Sequence of chain 6.A:
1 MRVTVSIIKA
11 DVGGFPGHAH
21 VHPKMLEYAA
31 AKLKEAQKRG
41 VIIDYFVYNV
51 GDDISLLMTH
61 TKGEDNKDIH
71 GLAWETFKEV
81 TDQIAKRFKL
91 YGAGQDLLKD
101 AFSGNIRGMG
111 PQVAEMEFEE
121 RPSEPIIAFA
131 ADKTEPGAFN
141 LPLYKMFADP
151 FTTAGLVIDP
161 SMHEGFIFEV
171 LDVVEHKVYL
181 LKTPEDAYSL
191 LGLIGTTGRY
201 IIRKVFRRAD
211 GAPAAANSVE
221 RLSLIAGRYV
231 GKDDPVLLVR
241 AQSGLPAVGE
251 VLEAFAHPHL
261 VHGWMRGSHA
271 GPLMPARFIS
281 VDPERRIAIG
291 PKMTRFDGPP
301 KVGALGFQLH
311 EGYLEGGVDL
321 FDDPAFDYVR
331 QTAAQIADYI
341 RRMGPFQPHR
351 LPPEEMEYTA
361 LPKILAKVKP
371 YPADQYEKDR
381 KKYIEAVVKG

This small molecule binds to this protein.
Small molecule (SMILES): O=C(COP(=O)(O)O)[C@@H](O)[C@H](O)[C@H](O)COP(=O)(O)O

Sequence of chain 8.A:
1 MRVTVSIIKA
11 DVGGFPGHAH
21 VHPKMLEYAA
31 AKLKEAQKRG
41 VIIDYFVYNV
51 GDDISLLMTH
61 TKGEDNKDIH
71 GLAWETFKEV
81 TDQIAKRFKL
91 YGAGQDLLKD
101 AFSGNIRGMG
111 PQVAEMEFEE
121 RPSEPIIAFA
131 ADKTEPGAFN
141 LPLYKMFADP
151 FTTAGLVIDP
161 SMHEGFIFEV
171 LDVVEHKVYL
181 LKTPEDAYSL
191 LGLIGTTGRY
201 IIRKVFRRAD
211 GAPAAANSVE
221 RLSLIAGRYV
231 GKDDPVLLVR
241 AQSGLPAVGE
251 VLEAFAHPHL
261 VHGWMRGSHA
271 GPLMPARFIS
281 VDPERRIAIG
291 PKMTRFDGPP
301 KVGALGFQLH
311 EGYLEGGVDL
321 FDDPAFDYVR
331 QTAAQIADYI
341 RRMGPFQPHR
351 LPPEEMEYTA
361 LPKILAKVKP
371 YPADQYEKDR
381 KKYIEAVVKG

Binding-site contacts:
Ligand atom O2P contacts residue ASP11 of chain 8.A at 3.0 Å (salt-bridge).
Ligand atom O5 contacts residue GLN242 of chain 6.A at 2.9 Å (h-bond).
Ligand atom O5 contacts residue ALA247 of chain 6.A at 3.3 Å.
Ligand atom P1 contacts residue MG1 of chain 8.B at 3.2 Å.
Ligand atom O3P contacts residue MG1 of chain 8.B at 2.1 Å.
Ligand atom O6P contacts residue SER243 of chain 6.A at 2.8 Å (h-bond).
Ligand atom O5 contacts residue HIS18 of chain 8.A at 3.3 Å.
Ligand atom C5 contacts residue ASP297 of chain 8.A at 3.3 Å.
Ligand atom O4 contacts residue TYR358 of chain 8.A at 2.9 Å (h-bond).
Ligand atom O6P contacts residue TYR91 of chain 8.A at 3.4 Å (h-bond).
Ligand atom O6P contacts residue GLN242 of chain 6.A at 2.9 Å (h-bond).
Ligand atom O6 contacts residue GLN242 of chain 6.A at 3.1 Å (h-bond).
Ligand atom O3P contacts residue ASP234 of chain 8.A at 3.0 Å (salt-bridge).
Ligand atom O5P contacts residue TYR91 of chain 8.A at 2.6 Å (h-bond).
Ligand atom O1P contacts residue ASP234 of chain 8.A at 3.2 Å (salt-bridge).
Ligand atom O2P contacts residue HIS18 of chain 8.A at 3.0 Å (h-bond).
Ligand atom O4P contacts residue TYR358 of chain 8.A at 2.6 Å (h-bond).
Ligand atom O1 contacts residue MG1 of chain 8.E at 2.6 Å.
Ligand atom O1P contacts residue MG1 of chain 8.D at 2.4 Å.
Ligand atom O3 contacts residue ASP297 of chain 8.A at 2.7 Å (salt-bridge).
Ligand atom O5P contacts residue GLY104 of chain 8.A at 2.8 Å (h-bond).
Ligand atom O2P contacts residue ASP52 of chain 8.A at 3.0 Å (salt-bridge).
Ligand atom O5 contacts residue ASP297 of chain 8.A at 2.7 Å (salt-bridge).
Ligand atom O6 contacts residue TYR358 of chain 8.A at 3.2 Å (h-bond).
Ligand atom C3 contacts residue ASP297 of chain 8.A at 3.1 Å.
Ligand atom O4 contacts residue ARG266 of chain 8.A at 3.2 Å.
Ligand atom O1P contacts residue ASP233 of chain 8.A at 3.2 Å (salt-bridge).
Ligand atom O4P contacts residue GLY104 of chain 8.A at 3.4 Å.
Ligand atom O2P contacts residue MG1 of chain 8.C at 2.0 Å.
Ligand atom O3P contacts residue ASP132 of chain 8.A at 3.1 Å (salt-bridge).
Ligand atom O2P contacts residue ASN105 of chain 8.A at 3.0 Å (h-bond).
Ligand atom O3 contacts residue ARG266 of chain 8.A at 2.8 Å (salt-bridge).
Ligand atom O1 contacts residue ASN105 of chain 8.A at 3.2 Å (h-bond).
Ligand atom O3P contacts residue ASP52 of chain 8.A at 3.0 Å (salt-bridge).
Ligand atom P1 contacts residue MG1 of chain 8.E at 3.0 Å.
Ligand atom O1P contacts residue MG1 of chain 8.E at 2.0 Å.
Ligand atom O3P contacts residue LYS133 of chain 8.A at 2.9 Å (salt-bridge).
Ligand atom C6 contacts residue TYR358 of chain 8.A at 3.4 Å (hydrophobic).
Ligand atom P1 contacts residue MG1 of chain 8.C at 3.4 Å.
Ligand atom O2P contacts residue GLN95 of chain 8.A at 2.9 Å (h-bond).